A small-molecule ligand and the protein it binds are described below.
Small molecule (SMILES): CC(=O)N[C@H]1[C@H](O[C@H]2[C@H](O)[C@@H](NC(C)=O)CO[C@@H]2CO)O[C@H](CO)[C@@H](O[C@@H]2O[C@H](CO[C@H]3O[C@H](CO[C@H]4O[C@H](CO)[C@@H](O)[C@H](O)[C@@H]4O)[C@@H](O)[C@H](O[C@H]4O[C@H](CO)[C@@H](O)[C@H](O)[C@@H]4O)[C@@H]3O)[C@@H](O)[C@H](O[C@H]3O[C@H](CO)[C@@H](O)[C@H](O)[C@@H]3O)[C@@H]2O)[C@@H]1O

Binding-site contacts:
Ligand atom O5 contacts residue PHE142 of chain 1.A at 3.5 Å.
Ligand atom C7 contacts residue ASN141 of chain 1.A at 3.3 Å.
Ligand atom O5 contacts residue ASN141 of chain 1.A at 2.4 Å (h-bond).
Ligand atom C8 contacts residue ASN141 of chain 1.A at 4.5 Å.
Ligand atom C4 contacts residue ASN141 of chain 1.A at 4.2 Å.
Ligand atom C8 contacts residue LEU57 of chain 1.A at 4.4 Å (hydrophobic).
Ligand atom C8 contacts residue PRO28 of chain 1.A at 4.2 Å (hydrophobic).
Ligand atom C2 contacts residue ASN141 of chain 1.A at 2.5 Å.
Ligand atom C1 contacts residue PHE142 of chain 1.A at 4.0 Å (hydrophobic).
Ligand atom N2 contacts residue ASN141 of chain 1.A at 2.9 Å (h-bond).
Ligand atom C6 contacts residue PHE142 of chain 1.A at 4.2 Å (hydrophobic).
Ligand atom C1 contacts residue ASN141 of chain 1.A at 1.4 Å.
Ligand atom O7 contacts residue ASN141 of chain 1.A at 3.4 Å (h-bond).
Ligand atom C3 contacts residue ASN141 of chain 1.A at 3.8 Å.
Ligand atom C5 contacts residue PHE142 of chain 1.A at 4.2 Å (hydrophobic).
Ligand atom C5 contacts residue ASN141 of chain 1.A at 3.6 Å.

Sequence of chain 1.A:
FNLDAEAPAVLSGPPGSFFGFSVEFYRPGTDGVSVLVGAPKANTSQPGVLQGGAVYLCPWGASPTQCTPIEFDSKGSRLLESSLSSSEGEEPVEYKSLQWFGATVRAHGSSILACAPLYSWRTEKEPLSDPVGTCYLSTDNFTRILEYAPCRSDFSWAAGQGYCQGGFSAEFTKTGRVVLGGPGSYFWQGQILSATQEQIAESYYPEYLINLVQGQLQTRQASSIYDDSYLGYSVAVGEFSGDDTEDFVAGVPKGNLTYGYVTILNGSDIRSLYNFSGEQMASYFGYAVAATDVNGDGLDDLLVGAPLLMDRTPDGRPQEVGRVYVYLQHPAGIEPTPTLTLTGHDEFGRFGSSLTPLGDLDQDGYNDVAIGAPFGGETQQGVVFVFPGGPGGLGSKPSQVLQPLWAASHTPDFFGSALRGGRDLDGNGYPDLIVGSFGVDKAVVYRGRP